Binding-site contacts:
Ligand atom C2 contacts residue ARG33 of chain 1.A at 3.5 Å.
Ligand atom N6 contacts residue PHE32 of chain 1.A at 3.8 Å.
Ligand atom N1 contacts residue PHE32 of chain 1.A at 3.5 Å.
Ligand atom C5 contacts residue HIS187 of chain 1.A at 3.7 Å.
Ligand atom C4 contacts residue LEU132 of chain 1.A at 4.0 Å (hydrophobic).
Ligand atom N6 contacts residue LEU162 of chain 1.A at 3.9 Å.
Ligand atom N7 contacts residue LEU162 of chain 1.A at 3.6 Å.
Ligand atom C4 contacts residue LEU162 of chain 1.A at 4.0 Å (hydrophobic).
Ligand atom C6 contacts residue ARG33 of chain 1.A at 3.9 Å.
Ligand atom C6 contacts residue LEU31 of chain 1.A at 3.9 Å (hydrophobic).
Ligand atom N1 contacts residue LEU162 of chain 1.A at 4.2 Å.
Ligand atom C5 contacts residue LEU162 of chain 1.A at 3.5 Å (hydrophobic).
Ligand atom C6 contacts residue HIS187 of chain 1.A at 3.8 Å.
Ligand atom C2 contacts residue PHE32 of chain 1.A at 3.3 Å (hydrophobic).
Ligand atom C8 contacts residue LEU165 of chain 1.A at 3.6 Å (hydrophobic).
Ligand atom N7 contacts residue LEU165 of chain 1.A at 3.8 Å.
Ligand atom N1 contacts residue ARG33 of chain 1.A at 2.9 Å (salt-bridge).
Ligand atom C6 contacts residue ILE30 of chain 1.A at 4.2 Å (hydrophobic).
Ligand atom C8 contacts residue LEU162 of chain 1.A at 4.1 Å (hydrophobic).
Ligand atom N9 contacts residue ALA134 of chain 1.A at 3.8 Å.
Ligand atom C8 contacts residue ALA134 of chain 1.A at 3.8 Å (hydrophobic).
Ligand atom N6 contacts residue ILE30 of chain 1.A at 3.7 Å.
Ligand atom N1 contacts residue LEU31 of chain 1.A at 4.0 Å.
Ligand atom C4 contacts residue PHE32 of chain 1.A at 4.2 Å (hydrophobic).
Ligand atom C6 contacts residue LEU162 of chain 1.A at 3.6 Å (hydrophobic).
Ligand atom C6 contacts residue PHE32 of chain 1.A at 4.0 Å (hydrophobic).
Ligand atom C2 contacts residue LEU132 of chain 1.A at 3.5 Å (hydrophobic).
Ligand atom N3 contacts residue PHE32 of chain 1.A at 3.5 Å.
Ligand atom N9 contacts residue LEU132 of chain 1.A at 4.2 Å.
Ligand atom N3 contacts residue LEU132 of chain 1.A at 3.7 Å.
Ligand atom N9 contacts residue LEU162 of chain 1.A at 4.3 Å.
Ligand atom N1 contacts residue LEU132 of chain 1.A at 4.2 Å.
Ligand atom N7 contacts residue HIS187 of chain 1.A at 2.7 Å (h-bond).
Ligand atom N6 contacts residue LEU31 of chain 1.A at 2.9 Å (h-bond).
Ligand atom N6 contacts residue HIS187 of chain 1.A at 2.8 Å (h-bond).
Ligand atom N6 contacts residue ARG33 of chain 1.A at 4.0 Å.
Ligand atom C8 contacts residue HIS187 of chain 1.A at 3.5 Å.

A small-molecule ligand and the protein it binds are described below.
Small molecule (SMILES): Nc1ncnc2[nH]cnc12

Sequence of chain 1.A:
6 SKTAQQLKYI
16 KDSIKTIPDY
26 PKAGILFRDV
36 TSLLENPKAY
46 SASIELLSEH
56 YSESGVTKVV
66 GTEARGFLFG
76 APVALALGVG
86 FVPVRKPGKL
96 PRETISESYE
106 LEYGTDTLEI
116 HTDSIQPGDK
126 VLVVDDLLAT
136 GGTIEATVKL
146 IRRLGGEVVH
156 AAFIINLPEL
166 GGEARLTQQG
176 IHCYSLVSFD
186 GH